The protein below binds the small molecule below.
Small molecule (SMILES): CC(=O)N[C@H]1[C@H](O[C@H]2[C@H](O)[C@@H](NC(C)=O)CO[C@@H]2CO)O[C@H](CO)[C@@H](O)[C@@H]1O

Binding-site contacts:
Ligand atom C5 contacts residue HIS1098 of chain 1.A at 4.2 Å.
Ligand atom O5 contacts residue ASN1095 of chain 1.A at 2.4 Å (h-bond).
Ligand atom C2 contacts residue ASN1095 of chain 1.A at 2.5 Å.
Ligand atom C1 contacts residue THR1097 of chain 1.A at 4.1 Å.
Ligand atom C1 contacts residue ASN1095 of chain 1.A at 1.4 Å.
Ligand atom C3 contacts residue ASN1095 of chain 1.A at 3.8 Å.
Ligand atom O7 contacts residue ASN1095 of chain 1.A at 3.7 Å.
Ligand atom C8 contacts residue HIS1098 of chain 1.A at 3.8 Å.
Ligand atom C8 contacts residue ASN1095 of chain 1.A at 3.6 Å.
Ligand atom C6 contacts residue PHE1100 of chain 1.A at 3.8 Å (hydrophobic).
Ligand atom C3 contacts residue THR1097 of chain 1.A at 4.2 Å.
Ligand atom N2 contacts residue THR1097 of chain 1.A at 3.8 Å.
Ligand atom C7 contacts residue HIS1098 of chain 1.A at 3.9 Å.
Ligand atom C5 contacts residue ASN1095 of chain 1.A at 3.7 Å.
Ligand atom O7 contacts residue HIS1098 of chain 1.A at 3.4 Å (h-bond).
Ligand atom O6 contacts residue HIS1098 of chain 1.A at 4.3 Å.
Ligand atom N2 contacts residue ASN1095 of chain 1.A at 2.9 Å (h-bond).
Ligand atom O4 contacts residue HIS1098 of chain 1.A at 4.5 Å.
Ligand atom C5 contacts residue PHE1100 of chain 1.A at 4.3 Å (hydrophobic).
Ligand atom C7 contacts residue ASN1095 of chain 1.A at 3.5 Å.
Ligand atom O6 contacts residue PHE1100 of chain 1.A at 4.4 Å.
Ligand atom C2 contacts residue THR1097 of chain 1.A at 4.2 Å.
Ligand atom O5 contacts residue PHE1100 of chain 1.A at 4.0 Å.
Ligand atom C4 contacts residue ASN1095 of chain 1.A at 4.2 Å.

Sequence of chain 1.A:
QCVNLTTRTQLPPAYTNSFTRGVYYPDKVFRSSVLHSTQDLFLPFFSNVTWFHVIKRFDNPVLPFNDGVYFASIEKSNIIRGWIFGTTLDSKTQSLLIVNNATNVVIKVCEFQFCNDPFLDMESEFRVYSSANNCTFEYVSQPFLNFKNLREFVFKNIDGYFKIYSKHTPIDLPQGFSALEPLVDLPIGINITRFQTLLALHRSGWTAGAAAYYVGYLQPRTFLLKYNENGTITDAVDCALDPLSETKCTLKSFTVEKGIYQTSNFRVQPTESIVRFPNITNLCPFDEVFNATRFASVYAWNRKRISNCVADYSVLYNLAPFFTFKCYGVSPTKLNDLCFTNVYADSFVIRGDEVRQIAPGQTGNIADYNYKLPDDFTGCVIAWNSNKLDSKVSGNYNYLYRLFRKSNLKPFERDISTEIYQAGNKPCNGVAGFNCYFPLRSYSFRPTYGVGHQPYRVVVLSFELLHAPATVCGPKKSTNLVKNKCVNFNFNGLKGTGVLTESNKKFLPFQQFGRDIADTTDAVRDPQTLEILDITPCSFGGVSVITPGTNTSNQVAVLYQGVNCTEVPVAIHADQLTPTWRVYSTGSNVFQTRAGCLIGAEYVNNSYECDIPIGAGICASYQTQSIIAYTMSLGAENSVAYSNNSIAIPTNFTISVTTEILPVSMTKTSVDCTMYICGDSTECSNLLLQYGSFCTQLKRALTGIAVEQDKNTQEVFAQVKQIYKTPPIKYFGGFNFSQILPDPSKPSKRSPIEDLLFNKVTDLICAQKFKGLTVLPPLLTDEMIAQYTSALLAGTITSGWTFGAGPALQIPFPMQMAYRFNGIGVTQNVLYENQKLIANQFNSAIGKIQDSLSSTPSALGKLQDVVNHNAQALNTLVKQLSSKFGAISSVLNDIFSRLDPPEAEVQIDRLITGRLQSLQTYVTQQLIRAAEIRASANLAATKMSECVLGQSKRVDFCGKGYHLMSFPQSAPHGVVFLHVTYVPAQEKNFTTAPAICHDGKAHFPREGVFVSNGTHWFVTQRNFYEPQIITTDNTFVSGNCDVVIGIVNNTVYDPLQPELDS